Sequence of chain 1.B:
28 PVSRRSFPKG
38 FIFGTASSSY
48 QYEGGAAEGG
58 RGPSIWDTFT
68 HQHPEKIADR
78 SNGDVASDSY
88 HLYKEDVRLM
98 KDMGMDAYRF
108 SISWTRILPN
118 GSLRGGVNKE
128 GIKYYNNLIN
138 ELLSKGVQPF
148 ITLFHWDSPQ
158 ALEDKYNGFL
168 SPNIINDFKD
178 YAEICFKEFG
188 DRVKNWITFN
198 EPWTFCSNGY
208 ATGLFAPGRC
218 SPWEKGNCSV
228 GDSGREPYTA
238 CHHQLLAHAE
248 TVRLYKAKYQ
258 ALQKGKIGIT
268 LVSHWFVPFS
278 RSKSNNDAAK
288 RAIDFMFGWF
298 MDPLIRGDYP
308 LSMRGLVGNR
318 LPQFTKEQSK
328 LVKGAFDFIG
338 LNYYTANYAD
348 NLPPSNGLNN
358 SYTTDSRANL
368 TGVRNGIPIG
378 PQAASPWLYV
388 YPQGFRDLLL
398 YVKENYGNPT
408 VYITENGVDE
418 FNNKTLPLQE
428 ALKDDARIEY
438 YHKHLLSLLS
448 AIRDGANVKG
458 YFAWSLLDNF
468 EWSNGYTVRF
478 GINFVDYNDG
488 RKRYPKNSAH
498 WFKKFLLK

This protein binds this small molecule.
Small molecule (SMILES): OC[C@H]1O[C@H](O)[C@H](F)[C@@H](O)[C@@H]1O

Binding-site contacts:
Ligand atom F2 contacts residue ASN197 of chain 1.B at 3.0 Å.
Ligand atom C2 contacts residue HIS152 of chain 1.B at 3.9 Å.
Ligand atom F2 contacts residue GLU412 of chain 1.B at 2.6 Å.
Ligand atom O3 contacts residue HIS152 of chain 1.B at 3.1 Å (h-bond).
Ligand atom O3 contacts residue TRP469 of chain 1.B at 2.7 Å (h-bond).
Ligand atom O6 contacts residue GOL1 of chain 1.J at 2.9 Å (h-bond).
Ligand atom C3 contacts residue TRP469 of chain 1.B at 3.7 Å (hydrophobic).
Ligand atom C1 contacts residue GLU412 of chain 1.B at 1.3 Å.
Ligand atom C6 contacts residue PHE477 of chain 1.B at 3.6 Å (hydrophobic).
Ligand atom C5 contacts residue TRP461 of chain 1.B at 3.4 Å (hydrophobic).
Ligand atom O6 contacts residue GLU468 of chain 1.B at 2.6 Å (salt-bridge).
Ligand atom C1 contacts residue GOL1 of chain 1.J at 3.5 Å.
Ligand atom C4 contacts residue GLU468 of chain 1.B at 3.6 Å.
Ligand atom C1 contacts residue GLU198 of chain 1.B at 3.6 Å.
Ligand atom O4 contacts residue GLU468 of chain 1.B at 2.6 Å (salt-bridge).
Ligand atom C3 contacts residue HIS152 of chain 1.B at 3.9 Å.
Ligand atom F2 contacts residue HIS152 of chain 1.B at 3.0 Å.
Ligand atom C4 contacts residue TRP461 of chain 1.B at 3.7 Å (hydrophobic).
Ligand atom O6 contacts residue TRP384 of chain 1.B at 3.5 Å.
Ligand atom C1 contacts residue TYR341 of chain 1.B at 3.4 Å (hydrophobic).
Ligand atom C6 contacts residue TYR341 of chain 1.B at 3.6 Å (hydrophobic).
Ligand atom C3 contacts residue GLN48 of chain 1.B at 3.6 Å.
Ligand atom C3 contacts residue TRP461 of chain 1.B at 3.6 Å (hydrophobic).
Ligand atom O4 contacts residue TRP461 of chain 1.B at 3.1 Å.
Ligand atom C6 contacts residue GLU468 of chain 1.B at 3.4 Å.
Ligand atom C6 contacts residue TRP461 of chain 1.B at 3.8 Å (hydrophobic).
Ligand atom O5 contacts residue GLU412 of chain 1.B at 2.3 Å (salt-bridge).
Ligand atom C5 contacts residue TYR341 of chain 1.B at 3.2 Å (hydrophobic).
Ligand atom O4 contacts residue GLN48 of chain 1.B at 2.9 Å (h-bond).
Ligand atom C4 contacts residue GLU412 of chain 1.B at 3.6 Å.
Ligand atom O4 contacts residue TRP469 of chain 1.B at 3.7 Å.
Ligand atom O5 contacts residue GOL1 of chain 1.J at 3.3 Å (h-bond).
Ligand atom C2 contacts residue GLU198 of chain 1.B at 3.8 Å.
Ligand atom C2 contacts residue GLU412 of chain 1.B at 2.4 Å.
Ligand atom C3 contacts residue GLU412 of chain 1.B at 3.1 Å.
Ligand atom F2 contacts residue GLU198 of chain 1.B at 3.9 Å.
Ligand atom C4 contacts residue TRP469 of chain 1.B at 3.7 Å (hydrophobic).
Ligand atom C5 contacts residue GLU412 of chain 1.B at 3.0 Å.
Ligand atom O3 contacts residue GLN48 of chain 1.B at 2.6 Å (h-bond).
Ligand atom O5 contacts residue TYR341 of chain 1.B at 2.9 Å (h-bond).